Sequence of chain 1.A:
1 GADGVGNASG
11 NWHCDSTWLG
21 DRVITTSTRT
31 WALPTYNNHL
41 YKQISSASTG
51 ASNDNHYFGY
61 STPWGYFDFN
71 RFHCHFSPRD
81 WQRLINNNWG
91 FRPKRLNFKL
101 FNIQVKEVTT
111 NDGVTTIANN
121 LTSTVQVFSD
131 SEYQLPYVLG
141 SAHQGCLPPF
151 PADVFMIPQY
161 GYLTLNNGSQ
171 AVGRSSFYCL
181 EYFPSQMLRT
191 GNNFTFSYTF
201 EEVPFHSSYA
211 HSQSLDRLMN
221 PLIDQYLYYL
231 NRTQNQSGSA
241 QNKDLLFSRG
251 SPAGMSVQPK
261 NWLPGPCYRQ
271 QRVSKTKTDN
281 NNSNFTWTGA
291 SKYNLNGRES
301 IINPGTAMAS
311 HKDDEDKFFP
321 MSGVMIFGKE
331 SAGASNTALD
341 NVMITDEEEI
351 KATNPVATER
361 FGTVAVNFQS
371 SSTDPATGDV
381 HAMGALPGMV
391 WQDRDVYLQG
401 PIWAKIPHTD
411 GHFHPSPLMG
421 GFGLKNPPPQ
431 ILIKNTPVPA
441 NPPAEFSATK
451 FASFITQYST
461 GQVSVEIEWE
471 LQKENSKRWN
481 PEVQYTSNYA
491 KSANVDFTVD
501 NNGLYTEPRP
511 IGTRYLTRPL

This protein binds this small molecule.
Small molecule (SMILES): CC(=O)N[C@H]1[C@H]([C@H](O)[C@H](O)CO)O[C@@](O)(C(=O)O)C[C@@H]1O

Binding-site contacts:
Ligand atom O2 contacts residue THR286 of chain 1.A at 4.0 Å.
Ligand atom C2 contacts residue THR286 of chain 1.A at 4.2 Å.
Ligand atom C1 contacts residue ASN231 of chain 23.A at 3.6 Å.
Ligand atom C11 contacts residue SER256 of chain 23.A at 4.3 Å.
Ligand atom C11 contacts residue ASN55 of chain 1.A at 3.2 Å.
Ligand atom O1A contacts residue ARG232 of chain 23.A at 3.5 Å.
Ligand atom O2 contacts residue ARG232 of chain 23.A at 4.5 Å.
Ligand atom O1B contacts residue ASN231 of chain 23.A at 4.3 Å.
Ligand atom O1A contacts residue ASN231 of chain 23.A at 2.7 Å (h-bond).
Ligand atom C1 contacts residue ASN284 of chain 1.A at 3.8 Å.
Ligand atom O10 contacts residue SER256 of chain 23.A at 3.5 Å (h-bond).
Ligand atom C1 contacts residue ARG232 of chain 23.A at 3.6 Å.
Ligand atom C5 contacts residue ASN231 of chain 23.A at 4.5 Å.
Ligand atom C11 contacts residue GLY254 of chain 23.A at 3.6 Å.
Ligand atom C11 contacts residue ALA253 of chain 23.A at 3.6 Å (hydrophobic).
Ligand atom C4 contacts residue ASN231 of chain 23.A at 3.5 Å.
Ligand atom C3 contacts residue TRP287 of chain 1.A at 4.1 Å (hydrophobic).
Ligand atom O2 contacts residue ASN284 of chain 1.A at 3.0 Å (h-bond).
Ligand atom O2 contacts residue ASN231 of chain 23.A at 4.2 Å.
Ligand atom O1A contacts residue THR286 of chain 1.A at 4.2 Å.
Ligand atom O1A contacts residue ASN284 of chain 1.A at 4.5 Å.
Ligand atom C2 contacts residue ASN284 of chain 1.A at 3.9 Å.
Ligand atom C3 contacts residue ASN231 of chain 23.A at 3.9 Å.
Ligand atom C3 contacts residue THR286 of chain 1.A at 3.5 Å.
Ligand atom O10 contacts residue SER52 of chain 1.A at 4.4 Å.
Ligand atom O4 contacts residue ASN231 of chain 23.A at 4.2 Å.
Ligand atom O2 contacts residue TRP287 of chain 1.A at 4.5 Å.
Ligand atom C2 contacts residue ASN231 of chain 23.A at 4.0 Å.
Ligand atom O4 contacts residue TRP287 of chain 1.A at 4.1 Å.
Ligand atom C4 contacts residue VAL257 of chain 23.A at 4.4 Å (hydrophobic).
Ligand atom C10 contacts residue SER256 of chain 23.A at 4.2 Å.
Ligand atom O4 contacts residue VAL257 of chain 23.A at 3.1 Å.
Ligand atom C10 contacts residue ASN55 of chain 1.A at 3.8 Å.
Ligand atom O1B contacts residue ASN284 of chain 1.A at 3.7 Å.
Ligand atom O10 contacts residue ASN55 of chain 1.A at 3.4 Å (h-bond).
Ligand atom O1B contacts residue ARG232 of chain 23.A at 2.5 Å (salt-bridge).

Sequence of chain 23.A:
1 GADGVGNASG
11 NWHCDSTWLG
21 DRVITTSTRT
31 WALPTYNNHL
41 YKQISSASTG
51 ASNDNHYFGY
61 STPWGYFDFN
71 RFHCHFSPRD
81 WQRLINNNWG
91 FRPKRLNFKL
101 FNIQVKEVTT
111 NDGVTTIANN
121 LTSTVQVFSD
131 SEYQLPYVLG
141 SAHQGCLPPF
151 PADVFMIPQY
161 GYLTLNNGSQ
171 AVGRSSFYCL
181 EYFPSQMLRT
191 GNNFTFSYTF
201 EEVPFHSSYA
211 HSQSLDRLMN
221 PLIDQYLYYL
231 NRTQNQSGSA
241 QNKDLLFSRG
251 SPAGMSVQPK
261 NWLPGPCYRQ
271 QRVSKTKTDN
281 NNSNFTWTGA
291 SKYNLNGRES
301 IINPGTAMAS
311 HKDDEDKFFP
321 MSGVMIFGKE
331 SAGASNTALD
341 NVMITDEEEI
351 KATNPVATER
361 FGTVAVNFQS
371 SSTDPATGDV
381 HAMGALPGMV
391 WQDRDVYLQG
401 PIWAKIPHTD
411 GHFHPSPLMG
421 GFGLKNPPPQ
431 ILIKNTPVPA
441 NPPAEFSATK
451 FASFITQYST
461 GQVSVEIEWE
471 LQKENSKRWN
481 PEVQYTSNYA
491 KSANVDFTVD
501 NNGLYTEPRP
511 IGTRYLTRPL